Binding-site contacts:
Ligand atom C17 contacts residue ILE151 of chain 1.A at 3.7 Å (hydrophobic).
Ligand atom C1 contacts residue ARG98 of chain 1.A at 3.5 Å.
Ligand atom C19 contacts residue ILE151 of chain 1.A at 3.9 Å (hydrophobic).
Ligand atom C18 contacts residue ILE151 of chain 1.A at 3.8 Å (hydrophobic).
Ligand atom C18 contacts residue ILE77 of chain 1.A at 3.3 Å (hydrophobic).
Ligand atom C15 contacts residue ILE151 of chain 1.A at 3.9 Å (hydrophobic).
Ligand atom O6 contacts residue LEU140 of chain 1.A at 3.3 Å.
Ligand atom C4 contacts residue CYS95 of chain 1.A at 2.9 Å (hydrophobic).
Ligand atom N5 contacts residue LEU140 of chain 1.A at 3.7 Å.
Ligand atom N5 contacts residue MET174 of chain 1.A at 4.1 Å.
Ligand atom C21 contacts residue MET158 of chain 1.A at 3.8 Å (hydrophobic).
Ligand atom C14 contacts residue ILE151 of chain 1.A at 4.1 Å (hydrophobic).
Ligand atom C4 contacts residue MET174 of chain 1.A at 4.1 Å (hydrophobic).
Ligand atom C20 contacts residue ILE151 of chain 1.A at 4.1 Å (hydrophobic).
Ligand atom C1 contacts residue IMN1 of chain 1.D at 4.1 Å.
Ligand atom O11 contacts residue CYS95 of chain 1.A at 3.1 Å.
Ligand atom C2 contacts residue IMN1 of chain 1.D at 3.5 Å.
Ligand atom C3 contacts residue CYS95 of chain 1.A at 3.1 Å (hydrophobic).
Ligand atom C8 contacts residue MET174 of chain 1.A at 4.0 Å (hydrophobic).
Ligand atom C19 contacts residue ILE77 of chain 1.A at 3.6 Å (hydrophobic).
Ligand atom O22 contacts residue ILE91 of chain 1.A at 3.1 Å.
Ligand atom C2 contacts residue LEU140 of chain 1.A at 3.7 Å (hydrophobic).
Ligand atom C13 contacts residue ILE151 of chain 1.A at 4.1 Å (hydrophobic).
Ligand atom C19 contacts residue PHE74 of chain 1.A at 4.0 Å (hydrophobic).
Ligand atom C13 contacts residue ILE91 of chain 1.A at 4.0 Å (hydrophobic).
Ligand atom C3 contacts residue IMN1 of chain 1.D at 3.7 Å.
Ligand atom C10 contacts residue CYS95 of chain 1.A at 2.8 Å (hydrophobic).
Ligand atom C16 contacts residue ILE91 of chain 1.A at 3.7 Å (hydrophobic).
Ligand atom N5 contacts residue CYS95 of chain 1.A at 4.1 Å.
Ligand atom O23 contacts residue PHE74 of chain 1.A at 3.1 Å.
Ligand atom O6 contacts residue VAL149 of chain 1.A at 3.5 Å.
Ligand atom C4 contacts residue IMN1 of chain 1.D at 4.0 Å.
Ligand atom C12 contacts residue MET174 of chain 1.A at 4.0 Å (hydrophobic).
Ligand atom O22 contacts residue MET158 of chain 1.A at 3.3 Å.
Ligand atom C8 contacts residue IMN1 of chain 1.D at 4.1 Å.
Ligand atom C12 contacts residue CYS95 of chain 1.A at 3.9 Å (hydrophobic).
Ligand atom O6 contacts residue MET174 of chain 1.A at 3.2 Å.
Ligand atom O22 contacts residue LEU65 of chain 1.A at 4.0 Å.
Ligand atom C8 contacts residue CYS95 of chain 1.A at 1.9 Å (hydrophobic).
Ligand atom C16 contacts residue MET158 of chain 1.A at 4.1 Å (hydrophobic).

Sequence of chain 1.A:
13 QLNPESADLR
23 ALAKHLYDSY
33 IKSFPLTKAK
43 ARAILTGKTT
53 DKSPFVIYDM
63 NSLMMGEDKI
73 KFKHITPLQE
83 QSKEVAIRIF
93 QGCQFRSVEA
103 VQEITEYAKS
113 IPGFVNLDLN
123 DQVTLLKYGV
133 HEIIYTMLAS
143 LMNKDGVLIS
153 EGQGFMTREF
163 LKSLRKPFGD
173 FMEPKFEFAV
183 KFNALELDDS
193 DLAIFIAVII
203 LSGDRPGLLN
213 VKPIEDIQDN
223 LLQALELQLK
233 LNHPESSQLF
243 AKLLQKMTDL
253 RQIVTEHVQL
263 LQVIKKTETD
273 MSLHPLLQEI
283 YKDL

This small molecule binds to this protein.
Small molecule (SMILES): CCCC(=Cc1ccc(-c2cccc(C(=O)O)c2)o1)[N+](=O)[O-]